Sequence of chain 1.A:
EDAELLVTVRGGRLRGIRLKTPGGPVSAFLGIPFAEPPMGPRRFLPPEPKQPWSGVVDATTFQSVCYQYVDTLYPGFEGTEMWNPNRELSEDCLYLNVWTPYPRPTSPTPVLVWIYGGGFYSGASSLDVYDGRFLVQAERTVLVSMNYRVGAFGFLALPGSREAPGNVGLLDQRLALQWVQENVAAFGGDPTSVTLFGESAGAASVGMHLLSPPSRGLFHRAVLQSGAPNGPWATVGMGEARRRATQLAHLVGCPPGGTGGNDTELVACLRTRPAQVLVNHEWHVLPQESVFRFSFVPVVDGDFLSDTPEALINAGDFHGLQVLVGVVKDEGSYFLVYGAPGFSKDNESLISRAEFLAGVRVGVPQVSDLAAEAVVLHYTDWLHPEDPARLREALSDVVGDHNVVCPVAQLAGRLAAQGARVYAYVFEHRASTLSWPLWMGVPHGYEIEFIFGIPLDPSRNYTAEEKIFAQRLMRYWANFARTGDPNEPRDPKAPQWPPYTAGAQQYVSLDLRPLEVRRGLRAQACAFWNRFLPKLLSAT

The protein below binds the small molecule below.
Small molecule (SMILES): O/N=C/c1cc[n+](C[n+]2ccc(/C=N/O)cc2)cc1

Binding-site contacts:
Ligand atom CAG contacts residue TYR75 of chain 1.A at 4.3 Å (hydrophobic).
Ligand atom NAS contacts residue TYR344 of chain 1.A at 4.4 Å.
Ligand atom OAB contacts residue TYR340 of chain 1.A at 3.7 Å.
Ligand atom NAO contacts residue PHE300 of chain 1.A at 4.5 Å.
Ligand atom CAQ contacts residue TYR344 of chain 1.A at 3.4 Å (hydrophobic).
Ligand atom CAD contacts residue TYR127 of chain 1.A at 3.0 Å (hydrophobic).
Ligand atom NAN contacts residue HIS290 of chain 1.A at 4.0 Å.
Ligand atom NAO contacts residue PHE341 of chain 1.A at 4.3 Å.
Ligand atom CAE contacts residue TYR75 of chain 1.A at 3.2 Å (hydrophobic).
Ligand atom NAR contacts residue TRP289 of chain 1.A at 4.0 Å.
Ligand atom CAQ contacts residue TRP289 of chain 1.A at 3.9 Å (hydrophobic).
Ligand atom CAK contacts residue TYR75 of chain 1.A at 4.1 Å (hydrophobic).
Ligand atom CAF contacts residue TRP289 of chain 1.A at 3.8 Å (hydrophobic).
Ligand atom OAA contacts residue HIS290 of chain 1.A at 4.2 Å.
Ligand atom OAB contacts residue PHE341 of chain 1.A at 3.5 Å.
Ligand atom CAP contacts residue TYR75 of chain 1.A at 3.9 Å (hydrophobic).
Ligand atom NAS contacts residue TRP289 of chain 1.A at 3.7 Å.
Ligand atom CAJ contacts residue TRP289 of chain 1.A at 3.3 Å (hydrophobic).
Ligand atom CAK contacts residue TRP289 of chain 1.A at 3.4 Å (hydrophobic).
Ligand atom CAL contacts residue TYR344 of chain 1.A at 4.0 Å (hydrophobic).
Ligand atom NAO contacts residue TYR127 of chain 1.A at 3.8 Å.
Ligand atom CAG contacts residue TYR127 of chain 1.A at 3.8 Å (hydrophobic).
Ligand atom CAI contacts residue TYR75 of chain 1.A at 3.5 Å (hydrophobic).
Ligand atom CAH contacts residue TRP289 of chain 1.A at 3.8 Å (hydrophobic).
Ligand atom OAA contacts residue LEU79 of chain 1.B at 3.6 Å.
Ligand atom CAG contacts residue TYR344 of chain 1.A at 3.7 Å (hydrophobic).
Ligand atom CAM contacts residue TRP289 of chain 1.A at 3.7 Å (hydrophobic).
Ligand atom OAB contacts residue TYR127 of chain 1.A at 4.0 Å.
Ligand atom CAQ contacts residue TYR127 of chain 1.A at 3.7 Å (hydrophobic).
Ligand atom CAH contacts residue TYR344 of chain 1.A at 3.5 Å (hydrophobic).
Ligand atom CAG contacts residue TRP289 of chain 1.A at 3.6 Å (hydrophobic).
Ligand atom CAK contacts residue TYR344 of chain 1.A at 4.3 Å (hydrophobic).
Ligand atom CAG contacts residue ASP77 of chain 1.A at 4.1 Å.
Ligand atom CAD contacts residue TYR344 of chain 1.A at 3.6 Å (hydrophobic).
Ligand atom NAO contacts residue TYR344 of chain 1.A at 4.0 Å.
Ligand atom CAC contacts residue TYR75 of chain 1.A at 4.3 Å (hydrophobic).
Ligand atom CAL contacts residue TRP289 of chain 1.A at 3.7 Å (hydrophobic).

Sequence of chain 1.B:
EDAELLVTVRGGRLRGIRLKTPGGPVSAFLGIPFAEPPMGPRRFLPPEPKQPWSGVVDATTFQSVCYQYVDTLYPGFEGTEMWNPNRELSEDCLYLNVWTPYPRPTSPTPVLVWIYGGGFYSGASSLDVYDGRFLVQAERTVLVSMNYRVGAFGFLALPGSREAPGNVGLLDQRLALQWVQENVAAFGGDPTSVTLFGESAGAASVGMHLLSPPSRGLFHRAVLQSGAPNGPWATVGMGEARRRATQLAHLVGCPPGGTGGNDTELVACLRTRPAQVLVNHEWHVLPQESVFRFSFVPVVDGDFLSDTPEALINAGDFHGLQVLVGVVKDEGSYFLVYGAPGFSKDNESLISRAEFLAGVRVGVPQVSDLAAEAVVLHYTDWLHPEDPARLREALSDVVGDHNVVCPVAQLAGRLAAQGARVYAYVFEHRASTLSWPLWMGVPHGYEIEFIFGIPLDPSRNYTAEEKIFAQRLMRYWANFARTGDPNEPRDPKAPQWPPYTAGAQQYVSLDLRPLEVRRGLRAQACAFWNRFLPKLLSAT